Sequence of chain 1.A:
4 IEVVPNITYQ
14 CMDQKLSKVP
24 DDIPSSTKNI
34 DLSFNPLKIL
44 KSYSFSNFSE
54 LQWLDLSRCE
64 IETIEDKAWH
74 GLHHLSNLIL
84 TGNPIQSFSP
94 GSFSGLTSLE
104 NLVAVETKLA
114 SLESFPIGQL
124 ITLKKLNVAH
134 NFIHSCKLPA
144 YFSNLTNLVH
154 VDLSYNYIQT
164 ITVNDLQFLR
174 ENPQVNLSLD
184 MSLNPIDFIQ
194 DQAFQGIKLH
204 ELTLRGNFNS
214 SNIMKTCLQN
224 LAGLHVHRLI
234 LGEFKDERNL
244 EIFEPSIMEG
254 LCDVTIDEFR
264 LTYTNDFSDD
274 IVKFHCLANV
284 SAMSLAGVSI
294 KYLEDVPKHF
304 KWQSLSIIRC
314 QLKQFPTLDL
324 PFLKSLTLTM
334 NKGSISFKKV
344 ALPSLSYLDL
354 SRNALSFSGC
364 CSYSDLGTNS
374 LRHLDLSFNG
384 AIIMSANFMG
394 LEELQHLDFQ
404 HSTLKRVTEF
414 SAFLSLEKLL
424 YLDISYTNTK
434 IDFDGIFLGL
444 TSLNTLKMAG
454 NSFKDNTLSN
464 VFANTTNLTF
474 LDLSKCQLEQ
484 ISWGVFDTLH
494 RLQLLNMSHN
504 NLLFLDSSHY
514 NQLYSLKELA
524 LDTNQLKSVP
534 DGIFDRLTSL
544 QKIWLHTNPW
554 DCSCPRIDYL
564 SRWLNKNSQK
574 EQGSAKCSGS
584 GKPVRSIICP

A small-molecule ligand and the protein it binds are described below.
Small molecule (SMILES): CC(=O)N[C@H]1[C@@H](O[C@H]2[C@H](O)[C@@H](NC(C)=O)CO[C@@H]2CO)O[C@H](CO)[C@@H](O)[C@@H]1O

Binding-site contacts:
Ligand atom C1 contacts residue HIS203 of chain 1.A at 3.6 Å.
Ligand atom C6 contacts residue VAL152 of chain 1.A at 4.1 Å (hydrophobic).
Ligand atom O5 contacts residue ASN179 of chain 1.A at 2.4 Å (h-bond).
Ligand atom C5 contacts residue HIS203 of chain 1.A at 3.9 Å.
Ligand atom O7 contacts residue ARG231 of chain 1.A at 3.3 Å (salt-bridge).
Ligand atom C1 contacts residue ASN179 of chain 1.A at 1.4 Å.
Ligand atom N2 contacts residue ASN179 of chain 1.A at 3.0 Å (h-bond).
Ligand atom C5 contacts residue ASN179 of chain 1.A at 3.6 Å.
Ligand atom C3 contacts residue ASN179 of chain 1.A at 3.8 Å.
Ligand atom O4 contacts residue HIS203 of chain 1.A at 4.4 Å.
Ligand atom O6 contacts residue VAL152 of chain 1.A at 4.0 Å.
Ligand atom C7 contacts residue ARG231 of chain 1.A at 4.5 Å.
Ligand atom C2 contacts residue HIS203 of chain 1.A at 4.2 Å.
Ligand atom C4 contacts residue ASN179 of chain 1.A at 4.2 Å.
Ligand atom C7 contacts residue ASN179 of chain 1.A at 4.2 Å.
Ligand atom C7 contacts residue HIS203 of chain 1.A at 4.0 Å.
Ligand atom C8 contacts residue HIS203 of chain 1.A at 4.0 Å.
Ligand atom N2 contacts residue HIS203 of chain 1.A at 3.5 Å.
Ligand atom O5 contacts residue VAL152 of chain 1.A at 4.1 Å.
Ligand atom O7 contacts residue HIS203 of chain 1.A at 3.6 Å.
Ligand atom C4 contacts residue HIS203 of chain 1.A at 4.3 Å.
Ligand atom O5 contacts residue HIS203 of chain 1.A at 3.9 Å.
Ligand atom C2 contacts residue ASN179 of chain 1.A at 2.5 Å.
Ligand atom C3 contacts residue HIS203 of chain 1.A at 3.8 Å.